Binding-site contacts:
Ligand atom C6 contacts residue TYR86 of chain 3.A at 4.4 Å (hydrophobic).
Ligand atom O7 contacts residue ASN55 of chain 3.A at 3.6 Å (h-bond).
Ligand atom O5 contacts residue TYR86 of chain 3.A at 4.1 Å.
Ligand atom N2 contacts residue ASN55 of chain 3.A at 3.0 Å (h-bond).
Ligand atom O5 contacts residue ASN55 of chain 3.A at 2.3 Å (h-bond).
Ligand atom C4 contacts residue ASN55 of chain 3.A at 4.2 Å.
Ligand atom C2 contacts residue ASN55 of chain 3.A at 2.5 Å.
Ligand atom C1 contacts residue ASN55 of chain 3.A at 1.4 Å.
Ligand atom C7 contacts residue ASN55 of chain 3.A at 3.5 Å.
Ligand atom C3 contacts residue ASN55 of chain 3.A at 3.8 Å.
Ligand atom O6 contacts residue TYR86 of chain 3.A at 3.1 Å (h-bond).
Ligand atom C5 contacts residue ASN55 of chain 3.A at 3.6 Å.

Sequence of chain 3.A:
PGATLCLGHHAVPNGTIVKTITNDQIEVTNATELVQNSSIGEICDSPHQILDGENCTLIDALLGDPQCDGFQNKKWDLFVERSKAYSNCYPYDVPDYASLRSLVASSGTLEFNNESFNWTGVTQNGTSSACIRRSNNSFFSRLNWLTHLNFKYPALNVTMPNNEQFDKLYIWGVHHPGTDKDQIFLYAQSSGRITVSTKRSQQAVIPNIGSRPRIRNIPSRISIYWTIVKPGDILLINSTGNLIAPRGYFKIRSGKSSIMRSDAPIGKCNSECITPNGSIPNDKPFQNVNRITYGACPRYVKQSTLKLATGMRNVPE

This small molecule binds to this protein.
Small molecule (SMILES): CC(=O)N[C@H]1[C@H](O[C@H]2[C@H](O)[C@@H](NC(C)=O)CO[C@@H]2CO)O[C@H](CO)[C@@H](O[C@@H]2O[C@H](CO)[C@@H](O)[C@H](O)[C@@H]2O)[C@@H]1O